Sequence of chain 1.E:
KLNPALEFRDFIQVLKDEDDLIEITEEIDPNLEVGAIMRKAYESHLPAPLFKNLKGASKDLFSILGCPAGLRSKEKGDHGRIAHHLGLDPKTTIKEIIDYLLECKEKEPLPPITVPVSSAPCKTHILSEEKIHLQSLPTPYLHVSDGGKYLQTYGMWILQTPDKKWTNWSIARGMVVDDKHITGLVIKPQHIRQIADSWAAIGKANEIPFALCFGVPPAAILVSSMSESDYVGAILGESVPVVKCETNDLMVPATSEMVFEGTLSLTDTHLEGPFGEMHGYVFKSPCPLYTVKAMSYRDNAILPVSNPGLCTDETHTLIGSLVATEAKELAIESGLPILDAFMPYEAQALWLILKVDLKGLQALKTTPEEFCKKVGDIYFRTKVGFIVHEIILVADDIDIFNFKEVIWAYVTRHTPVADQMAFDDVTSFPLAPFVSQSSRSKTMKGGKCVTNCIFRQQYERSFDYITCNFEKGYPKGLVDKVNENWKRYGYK

This small molecule binds to this protein.
Small molecule (SMILES): C=Cc1ccc(O)cc1

Binding-site contacts:
Ligand atom C4' contacts residue MET286 of chain 1.E at 4.5 Å (hydrophobic).
Ligand atom C1' contacts residue ILE189 of chain 1.E at 4.5 Å (hydrophobic).
Ligand atom C2' contacts residue ILE189 of chain 1.E at 3.4 Å (hydrophobic).
Ligand atom C2 contacts residue SER227 of chain 1.E at 3.9 Å.
Ligand atom O4' contacts residue LEU442 of chain 1.E at 3.3 Å.
Ligand atom C3' contacts residue PHE440 of chain 1.E at 4.2 Å (hydrophobic).
Ligand atom C1' contacts residue ILE398 of chain 1.E at 4.3 Å (hydrophobic).
Ligand atom C4' contacts residue PHE440 of chain 1.E at 4.4 Å (hydrophobic).
Ligand atom C4' contacts residue LEU442 of chain 1.E at 4.1 Å (hydrophobic).
Ligand atom C3 contacts residue ILE398 of chain 1.E at 3.8 Å (hydrophobic).
Ligand atom C5' contacts residue ILE330 of chain 1.E at 3.7 Å (hydrophobic).
Ligand atom C6' contacts residue MET286 of chain 1.E at 4.4 Å (hydrophobic).
Ligand atom C5' contacts residue MET286 of chain 1.E at 3.9 Å (hydrophobic).
Ligand atom C2' contacts residue PHE440 of chain 1.E at 4.2 Å (hydrophobic).
Ligand atom O4' contacts residue GLU285 of chain 1.E at 3.6 Å.
Ligand atom C6' contacts residue ILE330 of chain 1.E at 3.4 Å (hydrophobic).
Ligand atom C2 contacts residue ILE330 of chain 1.E at 4.0 Å (hydrophobic).
Ligand atom C3' contacts residue ILE189 of chain 1.E at 3.8 Å (hydrophobic).